Binding-site contacts:
Ligand atom C7 contacts residue CYS143 of chain 1.A at 4.0 Å (hydrophobic).
Ligand atom N2 contacts residue ASP144 of chain 1.A at 3.6 Å.
Ligand atom O5 contacts residue ASP144 of chain 1.A at 3.6 Å.
Ligand atom C7 contacts residue ASN148 of chain 1.A at 3.8 Å.
Ligand atom C4 contacts residue ASP144 of chain 1.A at 3.9 Å.
Ligand atom O3 contacts residue ASP144 of chain 1.A at 2.6 Å (salt-bridge).
Ligand atom C2 contacts residue ASP144 of chain 1.A at 3.3 Å.
Ligand atom O7 contacts residue ASN148 of chain 1.A at 4.3 Å.
Ligand atom C1 contacts residue ASN108 of chain 1.A at 1.4 Å.
Ligand atom C4 contacts residue ASN108 of chain 1.A at 4.2 Å.
Ligand atom C7 contacts residue ASP144 of chain 1.A at 3.4 Å.
Ligand atom C7 contacts residue TYR142 of chain 1.A at 4.1 Å (hydrophobic).
Ligand atom C2 contacts residue PHE118 of chain 1.A at 3.9 Å (hydrophobic).
Ligand atom C7 contacts residue ASN108 of chain 1.A at 3.7 Å.
Ligand atom C3 contacts residue ASP144 of chain 1.A at 3.3 Å.
Ligand atom O6 contacts residue ASP144 of chain 1.A at 3.9 Å.
Ligand atom C3 contacts residue ASN108 of chain 1.A at 3.8 Å.
Ligand atom C1 contacts residue PHE118 of chain 1.A at 3.8 Å (hydrophobic).
Ligand atom C2 contacts residue ASN108 of chain 1.A at 2.5 Å.
Ligand atom O7 contacts residue ASN108 of chain 1.A at 3.9 Å.
Ligand atom O7 contacts residue CYS143 of chain 1.A at 3.5 Å.
Ligand atom N2 contacts residue PHE118 of chain 1.A at 3.4 Å.
Ligand atom C8 contacts residue ASN148 of chain 1.A at 3.5 Å.
Ligand atom O5 contacts residue ASN108 of chain 1.A at 2.3 Å (h-bond).
Ligand atom C8 contacts residue ASP144 of chain 1.A at 3.9 Å.
Ligand atom O3 contacts residue PHE118 of chain 1.A at 4.1 Å.
Ligand atom C8 contacts residue PHE118 of chain 1.A at 3.8 Å (hydrophobic).
Ligand atom O3 contacts residue ASN148 of chain 1.A at 3.6 Å (h-bond).
Ligand atom C8 contacts residue CYS143 of chain 1.A at 3.7 Å (hydrophobic).
Ligand atom N2 contacts residue ASN108 of chain 1.A at 3.0 Å (h-bond).
Ligand atom C5 contacts residue ASP144 of chain 1.A at 4.3 Å.
Ligand atom C8 contacts residue TYR142 of chain 1.A at 4.2 Å (hydrophobic).
Ligand atom C8 contacts residue GLY107 of chain 1.A at 4.3 Å.
Ligand atom C3 contacts residue PHE118 of chain 1.A at 3.6 Å (hydrophobic).
Ligand atom C5 contacts residue ASN108 of chain 1.A at 3.7 Å.
Ligand atom O7 contacts residue ASP144 of chain 1.A at 2.7 Å (salt-bridge).
Ligand atom O7 contacts residue TYR142 of chain 1.A at 3.8 Å.
Ligand atom C6 contacts residue ASP144 of chain 1.A at 3.9 Å.
Ligand atom N2 contacts residue ASN148 of chain 1.A at 4.2 Å.
Ligand atom C7 contacts residue PHE118 of chain 1.A at 4.4 Å (hydrophobic).

A protein and the small-molecule ligand that binds it are described below.
Small molecule (SMILES): CC(=O)N[C@H]1[C@H](O[C@H]2[C@H](O)[C@@H](NC(C)=O)CO[C@@H]2CO)O[C@H](CO)[C@@H](O[C@@H]2O[C@H](CO)[C@@H](O)[C@H](O)[C@@H]2O)[C@@H]1O

Sequence of chain 1.A:
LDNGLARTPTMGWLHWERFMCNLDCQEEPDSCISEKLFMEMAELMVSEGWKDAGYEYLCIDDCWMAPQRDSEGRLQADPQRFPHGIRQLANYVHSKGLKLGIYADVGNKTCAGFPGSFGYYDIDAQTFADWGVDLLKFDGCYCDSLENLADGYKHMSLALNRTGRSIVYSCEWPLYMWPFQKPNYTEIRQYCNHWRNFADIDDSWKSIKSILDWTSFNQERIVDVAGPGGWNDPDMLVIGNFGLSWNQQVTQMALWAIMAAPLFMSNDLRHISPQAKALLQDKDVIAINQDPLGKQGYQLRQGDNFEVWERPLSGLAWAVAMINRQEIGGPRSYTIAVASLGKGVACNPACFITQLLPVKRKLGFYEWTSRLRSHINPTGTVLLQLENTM